A small-molecule ligand and the protein it binds are described below.
Small molecule (SMILES): CC(=O)N[C@@H]1[C@@H](O)[C@H](O)[C@@H](CO)O[C@H]1O

Binding-site contacts:
Ligand atom N2 contacts residue GLN89 of chain 1.F at 3.8 Å.
Ligand atom O7 contacts residue VAL87 of chain 1.F at 2.9 Å (h-bond).
Ligand atom C8 contacts residue VAL87 of chain 1.F at 4.2 Å (hydrophobic).
Ligand atom O7 contacts residue ALA86 of chain 1.F at 3.3 Å.
Ligand atom C2 contacts residue GLN89 of chain 1.F at 4.4 Å.
Ligand atom O6 contacts residue LEU84 of chain 1.F at 4.1 Å.
Ligand atom C4 contacts residue ASN77 of chain 1.F at 4.2 Å.
Ligand atom O7 contacts residue LEU85 of chain 1.F at 4.3 Å.
Ligand atom C7 contacts residue ASN77 of chain 1.F at 3.4 Å.
Ligand atom O5 contacts residue ASN77 of chain 1.F at 2.3 Å (h-bond).
Ligand atom C2 contacts residue ASN77 of chain 1.F at 2.4 Å.
Ligand atom O7 contacts residue GLN89 of chain 1.F at 3.7 Å.
Ligand atom C3 contacts residue GLN89 of chain 1.F at 4.5 Å.
Ligand atom N2 contacts residue ASN77 of chain 1.F at 2.9 Å (h-bond).
Ligand atom O5 contacts residue ASN80 of chain 1.F at 3.1 Å (h-bond).
Ligand atom C3 contacts residue ASN77 of chain 1.F at 3.8 Å.
Ligand atom C5 contacts residue ASN80 of chain 1.F at 3.6 Å.
Ligand atom O7 contacts residue ASN77 of chain 1.F at 3.3 Å (h-bond).
Ligand atom C7 contacts residue GLN89 of chain 1.F at 3.4 Å.
Ligand atom C8 contacts residue GLN89 of chain 1.F at 3.5 Å.
Ligand atom C8 contacts residue ALA86 of chain 1.F at 3.9 Å (hydrophobic).
Ligand atom C5 contacts residue ASN77 of chain 1.F at 3.6 Å.
Ligand atom C6 contacts residue ASN80 of chain 1.F at 3.9 Å.
Ligand atom C7 contacts residue VAL87 of chain 1.F at 3.9 Å (hydrophobic).
Ligand atom C1 contacts residue ASN80 of chain 1.F at 3.6 Å.
Ligand atom C8 contacts residue ASN77 of chain 1.F at 4.3 Å.
Ligand atom O3 contacts residue GLN89 of chain 1.F at 3.4 Å (h-bond).
Ligand atom C1 contacts residue ASN77 of chain 1.F at 1.4 Å.
Ligand atom C7 contacts residue ALA86 of chain 1.F at 4.1 Å (hydrophobic).
Ligand atom O5 contacts residue LEU84 of chain 1.F at 4.0 Å.

Sequence of chain 1.F:
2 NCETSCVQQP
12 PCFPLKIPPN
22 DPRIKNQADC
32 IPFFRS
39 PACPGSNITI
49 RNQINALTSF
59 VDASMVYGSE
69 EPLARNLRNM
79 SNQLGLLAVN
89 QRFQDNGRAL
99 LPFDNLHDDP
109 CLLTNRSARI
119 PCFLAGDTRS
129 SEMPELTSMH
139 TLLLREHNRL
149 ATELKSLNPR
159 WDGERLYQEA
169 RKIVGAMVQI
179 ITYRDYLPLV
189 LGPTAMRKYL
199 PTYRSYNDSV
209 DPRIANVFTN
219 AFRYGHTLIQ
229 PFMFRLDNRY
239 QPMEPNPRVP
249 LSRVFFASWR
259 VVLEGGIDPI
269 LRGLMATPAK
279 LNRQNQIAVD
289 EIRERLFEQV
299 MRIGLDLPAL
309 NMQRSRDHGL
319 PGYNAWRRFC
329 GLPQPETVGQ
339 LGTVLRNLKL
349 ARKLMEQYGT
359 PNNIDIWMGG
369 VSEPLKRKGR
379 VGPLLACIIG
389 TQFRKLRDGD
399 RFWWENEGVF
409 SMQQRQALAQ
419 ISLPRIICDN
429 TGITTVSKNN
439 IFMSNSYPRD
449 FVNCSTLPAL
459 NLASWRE